The protein below binds the small molecule below.
Small molecule (SMILES): CN1CC(CC(C)(C)O)=Nc2c1nc(N)[nH]c2=O

Binding-site contacts:
Ligand atom N9 contacts residue LYS240 of chain 2.A at 3.0 Å (salt-bridge).
Ligand atom N3 contacts residue MET165 of chain 2.A at 3.6 Å (h-bond).
Ligand atom C13 contacts residue ILE142 of chain 2.A at 3.4 Å (hydrophobic).
Ligand atom N6 contacts residue ILE142 of chain 2.A at 3.8 Å.
Ligand atom C1 contacts residue MET165 of chain 2.A at 3.7 Å (hydrophobic).
Ligand atom C17 contacts residue LYS240 of chain 2.A at 3.7 Å.
Ligand atom C26 contacts residue SO41 of chain 2.E at 3.7 Å.
Ligand atom N8 contacts residue LEU234 of chain 2.A at 3.8 Å.
Ligand atom N12 contacts residue ILE142 of chain 2.A at 3.6 Å.
Ligand atom C26 contacts residue LYS240 of chain 2.A at 3.8 Å.
Ligand atom C13 contacts residue ASP121 of chain 2.A at 3.1 Å.
Ligand atom N6 contacts residue ARG274 of chain 2.A at 3.7 Å.
Ligand atom C1 contacts residue ASP204 of chain 2.A at 3.9 Å.
Ligand atom N9 contacts residue PHE209 of chain 2.A at 3.6 Å.
Ligand atom C4 contacts residue ARG274 of chain 2.A at 3.6 Å.
Ligand atom C13 contacts residue ASN140 of chain 2.A at 3.7 Å.
Ligand atom N12 contacts residue ARG274 of chain 2.A at 3.4 Å (salt-bridge).
Ligand atom N3 contacts residue ASP204 of chain 2.A at 2.8 Å (salt-bridge).
Ligand atom C1 contacts residue LYS240 of chain 2.A at 3.5 Å.
Ligand atom C5 contacts residue ASP204 of chain 2.A at 3.4 Å.
Ligand atom O2 contacts residue LYS240 of chain 2.A at 2.7 Å (salt-bridge).
Ligand atom C5 contacts residue ASN140 of chain 2.A at 3.6 Å.
Ligand atom C10 contacts residue PHE209 of chain 2.A at 3.8 Å (hydrophobic).
Ligand atom C10 contacts residue ARG274 of chain 2.A at 3.6 Å.
Ligand atom N9 contacts residue ARG274 of chain 2.A at 3.5 Å (salt-bridge).
Ligand atom C13 contacts residue ARG274 of chain 2.A at 3.6 Å.
Ligand atom N8 contacts residue ASN140 of chain 2.A at 2.7 Å (h-bond).
Ligand atom O24 contacts residue ARG274 of chain 2.A at 3.0 Å (salt-bridge).
Ligand atom C25 contacts residue SO41 of chain 2.E at 3.1 Å.
Ligand atom C4 contacts residue LYS240 of chain 2.A at 3.6 Å.
Ligand atom C23 contacts residue SO41 of chain 2.E at 3.3 Å.
Ligand atom C7 contacts residue ILE142 of chain 2.A at 3.8 Å (hydrophobic).
Ligand atom C11 contacts residue ARG274 of chain 2.A at 3.5 Å.
Ligand atom C5 contacts residue ARG274 of chain 2.A at 3.9 Å.
Ligand atom O24 contacts residue SO41 of chain 2.E at 2.5 Å (h-bond).
Ligand atom O2 contacts residue GLY236 of chain 2.A at 3.1 Å (h-bond).
Ligand atom N6 contacts residue ASN140 of chain 2.A at 3.2 Å (h-bond).
Ligand atom C7 contacts residue ARG274 of chain 2.A at 3.6 Å.
Ligand atom C5 contacts residue MET165 of chain 2.A at 3.8 Å (hydrophobic).
Ligand atom N8 contacts residue ASP204 of chain 2.A at 3.0 Å (salt-bridge).

Sequence of chain 2.A:
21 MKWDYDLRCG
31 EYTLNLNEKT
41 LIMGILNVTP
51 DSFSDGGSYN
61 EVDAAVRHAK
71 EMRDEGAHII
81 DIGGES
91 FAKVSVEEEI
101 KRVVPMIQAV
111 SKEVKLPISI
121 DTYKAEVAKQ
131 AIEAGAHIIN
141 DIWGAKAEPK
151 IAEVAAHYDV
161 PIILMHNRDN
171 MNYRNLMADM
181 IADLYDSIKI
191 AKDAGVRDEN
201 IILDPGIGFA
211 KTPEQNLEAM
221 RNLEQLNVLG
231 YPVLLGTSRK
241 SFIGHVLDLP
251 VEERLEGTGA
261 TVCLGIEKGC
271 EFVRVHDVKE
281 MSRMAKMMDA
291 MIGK